The protein below binds the small molecule below.
Small molecule (SMILES): NCC(=O)O

Sequence of chain 1.B:
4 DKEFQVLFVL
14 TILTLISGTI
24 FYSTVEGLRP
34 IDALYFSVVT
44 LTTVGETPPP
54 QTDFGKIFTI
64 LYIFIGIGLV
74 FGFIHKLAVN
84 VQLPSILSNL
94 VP

Binding-site contacts:
Ligand atom OXT contacts residue MPD1 of chain 1.O at 4.5 Å.
Ligand atom CA contacts residue MPD1 of chain 1.O at 3.3 Å.
Ligand atom C contacts residue MPD1 of chain 1.O at 4.5 Å.
Ligand atom O contacts residue GLY1 of chain 4.T at 4.5 Å.
Ligand atom N contacts residue MPD1 of chain 1.O at 4.0 Å.
Ligand atom CA contacts residue ARG32 of chain 1.B at 4.5 Å.
Ligand atom N contacts residue GLY1 of chain 4.T at 3.5 Å.